Binding-site contacts:
Ligand atom N08 contacts residue GLY279 of chain 1.C at 3.6 Å.
Ligand atom C13 contacts residue PHE283 of chain 1.C at 3.4 Å (hydrophobic).
Ligand atom N19 contacts residue GLN280 of chain 1.C at 3.0 Å (h-bond).
Ligand atom C17 contacts residue PHE283 of chain 1.C at 3.5 Å (hydrophobic).
Ligand atom C23 contacts residue GLN280 of chain 1.C at 3.7 Å.
Ligand atom C22 contacts residue SER231 of chain 1.C at 3.2 Å.
Ligand atom C22 contacts residue ILE246 of chain 1.C at 3.1 Å (hydrophobic).
Ligand atom C15 contacts residue PHE283 of chain 1.C at 3.7 Å (hydrophobic).
Ligand atom N01 contacts residue MET267 of chain 1.C at 3.6 Å.
Ligand atom N08 contacts residue TYR247 of chain 1.C at 2.6 Å (h-bond).
Ligand atom C15 contacts residue PHE250 of chain 1.C at 3.8 Å (hydrophobic).
Ligand atom C05 contacts residue TYR247 of chain 1.C at 3.6 Å (hydrophobic).
Ligand atom C06 contacts residue GLN280 of chain 1.C at 3.7 Å.
Ligand atom C13 contacts residue TYR247 of chain 1.C at 3.7 Å (hydrophobic).
Ligand atom C03 contacts residue PRO266 of chain 1.C at 3.6 Å (hydrophobic).
Ligand atom C07 contacts residue TYR247 of chain 1.C at 3.5 Å (hydrophobic).
Ligand atom C24 contacts residue PHE250 of chain 1.C at 3.8 Å (hydrophobic).
Ligand atom C21 contacts residue ILE246 of chain 1.C at 3.6 Å (hydrophobic).
Ligand atom C14 contacts residue PHE250 of chain 1.C at 3.8 Å (hydrophobic).
Ligand atom N10 contacts residue GLY279 of chain 1.C at 3.8 Å.
Ligand atom C09 contacts residue GLY279 of chain 1.C at 3.5 Å.
Ligand atom C04 contacts residue GLU275 of chain 1.C at 3.4 Å.
Ligand atom C24 contacts residue MET267 of chain 1.C at 3.6 Å (hydrophobic).
Ligand atom C04 contacts residue VAL276 of chain 1.C at 3.7 Å (hydrophobic).
Ligand atom N11 contacts residue GLY279 of chain 1.C at 3.5 Å (h-bond).
Ligand atom C14 contacts residue GLN280 of chain 1.C at 3.5 Å.
Ligand atom C24 contacts residue PHE283 of chain 1.C at 3.7 Å (hydrophobic).
Ligand atom C02 contacts residue PRO266 of chain 1.C at 3.9 Å (hydrophobic).
Ligand atom C04 contacts residue LYS272 of chain 1.C at 3.8 Å.
Ligand atom C14 contacts residue TYR247 of chain 1.C at 3.5 Å (hydrophobic).
Ligand atom N01 contacts residue GLY279 of chain 1.C at 3.6 Å.
Ligand atom C09 contacts residue TYR247 of chain 1.C at 3.7 Å (hydrophobic).
Ligand atom C07 contacts residue GLY279 of chain 1.C at 3.4 Å.
Ligand atom N16 contacts residue PHE283 of chain 1.C at 3.4 Å.
Ligand atom C02 contacts residue MET267 of chain 1.C at 3.6 Å (hydrophobic).
Ligand atom C05 contacts residue VAL276 of chain 1.C at 3.9 Å (hydrophobic).
Ligand atom C22 contacts residue VAL232 of chain 1.C at 3.5 Å (hydrophobic).
Ligand atom C21 contacts residue SER231 of chain 1.C at 3.5 Å.
Ligand atom C13 contacts residue GLN280 of chain 1.C at 3.3 Å.
Ligand atom C23 contacts residue ILE246 of chain 1.C at 3.3 Å (hydrophobic).

The protein below binds the small molecule below.
Small molecule (SMILES): Cc1nc2ccccc2nc1CCc1nc(N2CCCC2)nn1C

Sequence of chain 1.C:
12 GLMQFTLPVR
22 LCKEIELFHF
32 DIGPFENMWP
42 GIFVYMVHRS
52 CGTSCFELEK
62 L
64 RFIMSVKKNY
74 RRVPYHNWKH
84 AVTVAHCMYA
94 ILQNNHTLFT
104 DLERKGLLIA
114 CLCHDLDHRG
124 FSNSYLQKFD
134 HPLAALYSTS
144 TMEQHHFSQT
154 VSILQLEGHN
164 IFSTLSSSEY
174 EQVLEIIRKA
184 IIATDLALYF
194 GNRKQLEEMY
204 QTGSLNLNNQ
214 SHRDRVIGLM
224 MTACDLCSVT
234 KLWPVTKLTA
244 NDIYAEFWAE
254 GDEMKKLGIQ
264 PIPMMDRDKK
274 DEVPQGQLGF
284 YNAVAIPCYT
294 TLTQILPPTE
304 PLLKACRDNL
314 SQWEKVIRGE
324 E